This small molecule binds to this protein.
Small molecule (SMILES): C[C@@H]1NC(=O)[C@H](C[C@@](C)(O)CO)NC(=O)[C@@H]2CC3=C(N=C4C=CC=CC43)SC[C@H](NC(=O)[C@@H]([C@H](C)O)NC1=O)C(=O)N1C[C@H](O)C[C@H]1C(=O)N[C@@H](C)C(=O)N2

Sequence of chain 1.O:
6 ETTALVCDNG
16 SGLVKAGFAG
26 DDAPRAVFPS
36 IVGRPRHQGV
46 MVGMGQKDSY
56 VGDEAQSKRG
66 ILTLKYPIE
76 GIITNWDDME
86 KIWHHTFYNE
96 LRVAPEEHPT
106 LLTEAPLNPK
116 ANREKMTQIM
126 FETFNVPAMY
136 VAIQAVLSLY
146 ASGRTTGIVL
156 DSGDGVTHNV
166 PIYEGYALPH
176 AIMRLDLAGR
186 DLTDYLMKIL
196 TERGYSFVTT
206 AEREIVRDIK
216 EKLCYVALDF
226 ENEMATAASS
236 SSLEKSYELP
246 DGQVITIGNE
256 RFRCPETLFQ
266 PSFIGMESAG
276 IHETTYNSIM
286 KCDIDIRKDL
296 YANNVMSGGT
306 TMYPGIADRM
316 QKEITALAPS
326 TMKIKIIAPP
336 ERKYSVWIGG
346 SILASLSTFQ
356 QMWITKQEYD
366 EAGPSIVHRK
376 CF

Sequence of chain 1.N:
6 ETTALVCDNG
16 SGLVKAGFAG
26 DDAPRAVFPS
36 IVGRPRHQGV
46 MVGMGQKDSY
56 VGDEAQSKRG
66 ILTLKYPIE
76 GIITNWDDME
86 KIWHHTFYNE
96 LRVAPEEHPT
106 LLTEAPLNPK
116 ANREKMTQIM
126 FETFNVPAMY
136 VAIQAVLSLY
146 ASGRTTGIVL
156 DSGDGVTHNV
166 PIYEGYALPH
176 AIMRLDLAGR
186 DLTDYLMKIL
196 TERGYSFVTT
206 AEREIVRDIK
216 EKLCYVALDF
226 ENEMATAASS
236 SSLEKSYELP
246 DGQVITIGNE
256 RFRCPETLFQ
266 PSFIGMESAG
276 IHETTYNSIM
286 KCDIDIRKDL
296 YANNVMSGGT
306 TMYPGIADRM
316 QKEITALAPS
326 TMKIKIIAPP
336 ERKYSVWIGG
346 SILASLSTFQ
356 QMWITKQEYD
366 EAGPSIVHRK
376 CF

Binding-site contacts:
Ligand atom CD2 contacts residue GLY199 of chain 1.O at 4.1 Å.
Ligand atom CE3 contacts residue SER201 of chain 1.O at 4.3 Å.
Ligand atom O contacts residue ILE77 of chain 1.N at 4.2 Å.
Ligand atom CB contacts residue ILE77 of chain 1.N at 2.7 Å (hydrophobic).
Ligand atom O contacts residue GLN248 of chain 1.O at 2.9 Å (h-bond).
Ligand atom CA contacts residue ILE77 of chain 1.N at 4.1 Å (hydrophobic).
Ligand atom CH2 contacts residue LEU112 of chain 1.N at 4.2 Å (hydrophobic).
Ligand atom CE3 contacts residue GLY199 of chain 1.O at 3.2 Å.
Ligand atom N contacts residue SER201 of chain 1.O at 4.2 Å.
Ligand atom N contacts residue GLN248 of chain 1.O at 3.9 Å.
Ligand atom C contacts residue SER201 of chain 1.O at 4.2 Å.
Ligand atom O contacts residue TYR200 of chain 1.O at 4.0 Å.
Ligand atom CH2 contacts residue PRO114 of chain 1.N at 4.0 Å (hydrophobic).
Ligand atom CA contacts residue GLN248 of chain 1.O at 3.3 Å.
Ligand atom CG contacts residue SER201 of chain 1.O at 4.2 Å.
Ligand atom CA contacts residue THR79 of chain 1.N at 4.3 Å.
Ligand atom CG2 contacts residue SER201 of chain 1.O at 4.1 Å.
Ligand atom N contacts residue GLY199 of chain 1.O at 3.7 Å.
Ligand atom C contacts residue ILE77 of chain 1.N at 4.2 Å (hydrophobic).
Ligand atom CZ3 contacts residue THR196 of chain 1.O at 3.7 Å.
Ligand atom CB contacts residue GLY199 of chain 1.O at 3.9 Å.
Ligand atom CB contacts residue GLN248 of chain 1.O at 3.5 Å.
Ligand atom CD1 contacts residue TYR200 of chain 1.O at 3.9 Å (hydrophobic).
Ligand atom CD2 contacts residue SER201 of chain 1.O at 3.9 Å.
Ligand atom CA contacts residue SER201 of chain 1.O at 3.6 Å.
Ligand atom O contacts residue SER201 of chain 1.O at 3.2 Å (h-bond).
Ligand atom CZ2 contacts residue ARG179 of chain 1.N at 4.3 Å.
Ligand atom CB contacts residue GLU74 of chain 1.N at 3.5 Å.
Ligand atom CB contacts residue TYR200 of chain 1.O at 3.6 Å (hydrophobic).
Ligand atom CZ3 contacts residue PRO114 of chain 1.N at 3.5 Å (hydrophobic).
Ligand atom CE2 contacts residue SER201 of chain 1.O at 4.1 Å.
Ligand atom CB contacts residue TYR200 of chain 1.O at 3.8 Å (hydrophobic).
Ligand atom O1 contacts residue GLY199 of chain 1.O at 3.4 Å (h-bond).
Ligand atom CB contacts residue SER201 of chain 1.O at 4.2 Å.
Ligand atom CE3 contacts residue PRO114 of chain 1.N at 4.2 Å (hydrophobic).
Ligand atom N contacts residue TYR200 of chain 1.O at 3.8 Å.
Ligand atom CH2 contacts residue THR196 of chain 1.O at 3.9 Å.
Ligand atom C contacts residue GLN248 of chain 1.O at 3.7 Å.
Ligand atom CZ3 contacts residue GLY199 of chain 1.O at 3.9 Å.
Ligand atom CB contacts residue THR79 of chain 1.N at 4.3 Å.